Sequence of chain 1.A:
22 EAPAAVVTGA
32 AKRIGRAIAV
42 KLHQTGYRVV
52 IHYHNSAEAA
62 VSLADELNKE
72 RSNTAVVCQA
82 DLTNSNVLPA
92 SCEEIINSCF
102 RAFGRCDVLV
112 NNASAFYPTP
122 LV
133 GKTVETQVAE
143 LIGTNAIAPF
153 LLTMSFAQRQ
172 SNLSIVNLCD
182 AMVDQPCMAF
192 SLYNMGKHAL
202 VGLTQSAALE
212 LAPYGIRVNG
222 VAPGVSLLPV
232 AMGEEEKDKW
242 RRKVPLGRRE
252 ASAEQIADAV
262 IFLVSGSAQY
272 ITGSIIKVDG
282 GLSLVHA

This small molecule binds to this protein.
Small molecule (SMILES): COc1ccc(-c2[nH]c3nc(N)[nH]c(=O)c3c2C#N)cc1

Sequence of chain 1.D:
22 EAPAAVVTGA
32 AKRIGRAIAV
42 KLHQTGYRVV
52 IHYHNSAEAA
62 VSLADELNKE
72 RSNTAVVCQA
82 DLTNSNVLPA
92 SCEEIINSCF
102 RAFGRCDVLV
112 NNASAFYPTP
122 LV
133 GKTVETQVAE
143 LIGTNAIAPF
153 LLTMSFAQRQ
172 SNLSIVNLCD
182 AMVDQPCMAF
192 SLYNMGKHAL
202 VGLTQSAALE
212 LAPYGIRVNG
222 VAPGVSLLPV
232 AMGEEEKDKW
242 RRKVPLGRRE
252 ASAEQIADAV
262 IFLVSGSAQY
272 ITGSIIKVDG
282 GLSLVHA

Binding-site contacts:
Ligand atom CAU contacts residue PHE117 of chain 1.A at 3.6 Å (hydrophobic).
Ligand atom CAR contacts residue PHE117 of chain 1.A at 3.7 Å (hydrophobic).
Ligand atom NAJ contacts residue NAP1 of chain 1.E at 2.8 Å (h-bond).
Ligand atom CAG contacts residue ASP181 of chain 1.A at 3.3 Å.
Ligand atom CAS contacts residue PHE117 of chain 1.A at 3.6 Å (hydrophobic).
Ligand atom CAN contacts residue PHE117 of chain 1.A at 3.4 Å (hydrophobic).
Ligand atom NAL contacts residue TYR194 of chain 1.A at 2.7 Å (h-bond).
Ligand atom CAH contacts residue NAP1 of chain 1.E at 3.8 Å.
Ligand atom NAJ contacts residue PHE117 of chain 1.A at 3.6 Å.
Ligand atom OAD contacts residue NAP1 of chain 1.E at 3.2 Å (h-bond).
Ligand atom CAN contacts residue NAP1 of chain 1.E at 3.3 Å.
Ligand atom CAH contacts residue GLY225 of chain 1.A at 3.6 Å.
Ligand atom NAK contacts residue NAP1 of chain 1.E at 2.9 Å (h-bond).
Ligand atom NAC contacts residue PHE117 of chain 1.A at 3.6 Å.
Ligand atom CAT contacts residue TYR194 of chain 1.A at 3.3 Å (hydrophobic).
Ligand atom CAS contacts residue NAP1 of chain 1.E at 3.4 Å.
Ligand atom CAN contacts residue SER115 of chain 1.A at 3.7 Å.
Ligand atom CAF contacts residue GLY225 of chain 1.A at 3.5 Å.
Ligand atom CAT contacts residue NAP1 of chain 1.E at 3.6 Å.
Ligand atom CAA contacts residue MET183 of chain 1.A at 3.4 Å (hydrophobic).
Ligand atom CAT contacts residue PHE117 of chain 1.A at 3.5 Å (hydrophobic).
Ligand atom CAU contacts residue NAP1 of chain 1.E at 3.7 Å.
Ligand atom OAM contacts residue MET183 of chain 1.A at 3.4 Å.
Ligand atom NAC contacts residue NAP1 of chain 1.E at 3.3 Å (h-bond).
Ligand atom CAQ contacts residue NAP1 of chain 1.E at 3.6 Å.
Ligand atom CAQ contacts residue PHE117 of chain 1.A at 3.7 Å (hydrophobic).
Ligand atom CAA contacts residue GLN186 of chain 1.A at 3.8 Å.
Ligand atom CAI contacts residue ASP181 of chain 1.A at 3.2 Å.
Ligand atom CAP contacts residue NAP1 of chain 1.E at 3.6 Å.
Ligand atom CAR contacts residue NAP1 of chain 1.E at 3.4 Å.
Ligand atom NAB contacts residue NAP1 of chain 1.E at 3.6 Å (h-bond).
Ligand atom NAB contacts residue PRO230 of chain 1.A at 3.3 Å.
Ligand atom OAD contacts residue ARG34 of chain 1.A at 3.4 Å (salt-bridge).
Ligand atom NAL contacts residue NAP1 of chain 1.E at 3.7 Å.
Ligand atom NAL contacts residue PHE117 of chain 1.A at 3.6 Å.
Ligand atom CAE contacts residue NAP1 of chain 1.E at 3.5 Å.
Ligand atom NAJ contacts residue TYR194 of chain 1.A at 3.4 Å (h-bond).
Ligand atom NAC contacts residue SER115 of chain 1.A at 2.8 Å (h-bond).
Ligand atom OAM contacts residue TRP241 of chain 1.A at 3.8 Å.
Ligand atom CAA contacts residue CYS188 of chain 1.A at 3.2 Å (hydrophobic).